Sequence of chain 1.A:
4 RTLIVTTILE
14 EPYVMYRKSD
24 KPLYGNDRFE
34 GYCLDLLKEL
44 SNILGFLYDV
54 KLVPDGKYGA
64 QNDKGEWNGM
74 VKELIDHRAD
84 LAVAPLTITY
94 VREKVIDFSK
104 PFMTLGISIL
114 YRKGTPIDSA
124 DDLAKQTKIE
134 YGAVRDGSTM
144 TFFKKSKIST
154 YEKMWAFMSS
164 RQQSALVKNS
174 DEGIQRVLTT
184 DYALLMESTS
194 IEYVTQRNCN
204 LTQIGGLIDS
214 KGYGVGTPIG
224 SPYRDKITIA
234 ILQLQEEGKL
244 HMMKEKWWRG

A protein and the small-molecule ligand that binds it are described below.
Small molecule (SMILES): O=C(Nn1c(=O)c(=O)[nH]c2cc(C(F)(F)F)c(F)cc21)c1ccccc1O

Binding-site contacts:
Ligand atom O2 contacts residue ARG95 of chain 1.A at 2.9 Å (salt-bridge).
Ligand atom N1 contacts residue TYR61 of chain 1.A at 3.5 Å.
Ligand atom F3 contacts residue TYR216 of chain 1.A at 3.2 Å.
Ligand atom C6 contacts residue ARG95 of chain 1.A at 3.8 Å.
Ligand atom C4 contacts residue TYR61 of chain 1.A at 3.4 Å (hydrophobic).
Ligand atom F3 contacts residue GLU13 of chain 1.A at 3.6 Å.
Ligand atom C10 contacts residue GOL1 of chain 1.E at 3.7 Å.
Ligand atom C10 contacts residue ASP139 of chain 1.A at 3.4 Å.
Ligand atom C11 contacts residue THR144 of chain 1.A at 3.6 Å.
Ligand atom C5 contacts residue TYR61 of chain 1.A at 3.5 Å (hydrophobic).
Ligand atom C4 contacts residue PRO88 of chain 1.A at 3.4 Å (hydrophobic).
Ligand atom C6 contacts residue TYR61 of chain 1.A at 3.4 Å (hydrophobic).
Ligand atom C12 contacts residue SER141 of chain 1.A at 3.5 Å.
Ligand atom F3 contacts residue TYR16 of chain 1.A at 3.7 Å.
Ligand atom C10 contacts residue GLY140 of chain 1.A at 3.6 Å.
Ligand atom N2 contacts residue TYR61 of chain 1.A at 3.7 Å.
Ligand atom C16 contacts residue TYR216 of chain 1.A at 3.5 Å (hydrophobic).
Ligand atom O4 contacts residue SER141 of chain 1.A at 3.5 Å.
Ligand atom C11 contacts residue SER141 of chain 1.A at 3.7 Å.
Ligand atom O1 contacts residue TYR61 of chain 1.A at 3.5 Å.
Ligand atom C4 contacts residue TYR216 of chain 1.A at 3.5 Å (hydrophobic).
Ligand atom C10 contacts residue THR144 of chain 1.A at 3.6 Å.
Ligand atom C6 contacts residue PRO88 of chain 1.A at 3.6 Å (hydrophobic).
Ligand atom N1 contacts residue PRO88 of chain 1.A at 2.7 Å (h-bond).
Ligand atom N1 contacts residue THR90 of chain 1.A at 3.3 Å (h-bond).
Ligand atom O1 contacts residue ARG95 of chain 1.A at 2.7 Å (salt-bridge).
Ligand atom C5 contacts residue PRO88 of chain 1.A at 3.4 Å (hydrophobic).
Ligand atom C7 contacts residue TYR61 of chain 1.A at 3.6 Å (hydrophobic).
Ligand atom C3 contacts residue TYR216 of chain 1.A at 3.6 Å (hydrophobic).
Ligand atom C8 contacts residue TYR61 of chain 1.A at 3.6 Å (hydrophobic).
Ligand atom O2 contacts residue TYR61 of chain 1.A at 3.8 Å.
Ligand atom F2 contacts residue TYR216 of chain 1.A at 3.2 Å.
Ligand atom O1 contacts residue PRO88 of chain 1.A at 3.7 Å.
Ligand atom C15 contacts residue ASP139 of chain 1.A at 3.3 Å.
Ligand atom F4 contacts residue GLU13 of chain 1.A at 2.9 Å.
Ligand atom F3 contacts residue PRO88 of chain 1.A at 3.8 Å.
Ligand atom O1 contacts residue LEU89 of chain 1.A at 3.6 Å.
Ligand atom C6 contacts residue THR90 of chain 1.A at 3.3 Å.
Ligand atom O3 contacts residue SER141 of chain 1.A at 3.4 Å.
Ligand atom O1 contacts residue THR90 of chain 1.A at 2.9 Å (h-bond).